Sequence of chain 1.A:
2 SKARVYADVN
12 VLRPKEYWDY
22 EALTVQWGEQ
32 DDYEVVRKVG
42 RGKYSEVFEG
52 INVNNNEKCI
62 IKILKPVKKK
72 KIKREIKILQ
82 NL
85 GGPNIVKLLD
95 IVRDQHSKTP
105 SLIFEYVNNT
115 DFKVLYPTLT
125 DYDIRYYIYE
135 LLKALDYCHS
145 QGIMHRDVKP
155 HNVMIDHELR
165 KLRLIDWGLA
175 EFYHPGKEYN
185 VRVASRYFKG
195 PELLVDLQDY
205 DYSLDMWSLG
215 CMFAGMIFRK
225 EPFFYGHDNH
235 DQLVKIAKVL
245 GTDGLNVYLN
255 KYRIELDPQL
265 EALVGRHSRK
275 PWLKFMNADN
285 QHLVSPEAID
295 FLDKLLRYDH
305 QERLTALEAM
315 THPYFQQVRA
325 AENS

A small-molecule ligand and the protein it binds are described below.
Small molecule (SMILES): Cc1c(Br)c(=O)oc2c(Br)c(O)ccc12

Binding-site contacts:
Ligand atom BR1 contacts residue VAL48 of chain 1.A at 3.9 Å.
Ligand atom BR1 contacts residue ASP170 of chain 1.A at 3.7 Å.
Ligand atom C1 contacts residue VAL90 of chain 1.A at 3.5 Å (hydrophobic).
Ligand atom C10 contacts residue ILE169 of chain 1.A at 4.0 Å (hydrophobic).
Ligand atom C2 contacts residue ILE169 of chain 1.A at 3.8 Å (hydrophobic).
Ligand atom O15 contacts residue MET158 of chain 1.A at 4.1 Å.
Ligand atom C6 contacts residue ILE169 of chain 1.A at 3.4 Å (hydrophobic).
Ligand atom C3 contacts residue ASP170 of chain 1.A at 3.5 Å.
Ligand atom C4 contacts residue ASP170 of chain 1.A at 4.0 Å.
Ligand atom O11 contacts residue GLU76 of chain 1.A at 4.0 Å.
Ligand atom O11 contacts residue ASP170 of chain 1.A at 3.2 Å (salt-bridge).
Ligand atom C5 contacts residue ILE169 of chain 1.A at 3.7 Å (hydrophobic).
Ligand atom C8 contacts residue ILE169 of chain 1.A at 3.6 Å (hydrophobic).
Ligand atom C13 contacts residue ILE61 of chain 1.A at 3.7 Å (hydrophobic).
Ligand atom C9 contacts residue VAL48 of chain 1.A at 4.1 Å (hydrophobic).
Ligand atom O11 contacts residue LYS63 of chain 1.A at 2.7 Å (salt-bridge).
Ligand atom BR2 contacts residue MET158 of chain 1.A at 3.6 Å.
Ligand atom C13 contacts residue VAL111 of chain 1.A at 3.8 Å (hydrophobic).
Ligand atom C9 contacts residue MET158 of chain 1.A at 3.9 Å (hydrophobic).
Ligand atom C3 contacts residue LYS63 of chain 1.A at 3.9 Å.
Ligand atom C3 contacts residue ILE169 of chain 1.A at 4.0 Å (hydrophobic).
Ligand atom BR1 contacts residue LYS63 of chain 1.A at 3.6 Å.
Ligand atom C8 contacts residue MET158 of chain 1.A at 4.1 Å (hydrophobic).
Ligand atom C2 contacts residue ASP170 of chain 1.A at 4.0 Å.
Ligand atom BR2 contacts residue ILE61 of chain 1.A at 3.7 Å.
Ligand atom C3 contacts residue PHE108 of chain 1.A at 3.8 Å (hydrophobic).
Ligand atom C1 contacts residue ILE169 of chain 1.A at 3.6 Å (hydrophobic).
Ligand atom C8 contacts residue VAL48 of chain 1.A at 3.6 Å (hydrophobic).
Ligand atom O11 contacts residue PHE108 of chain 1.A at 3.9 Å.
Ligand atom C4 contacts residue ILE169 of chain 1.A at 3.8 Å (hydrophobic).
Ligand atom C2 contacts residue VAL90 of chain 1.A at 4.0 Å (hydrophobic).
Ligand atom C5 contacts residue ILE61 of chain 1.A at 4.0 Å (hydrophobic).
Ligand atom O15 contacts residue VAL48 of chain 1.A at 3.7 Å.
Ligand atom C1 contacts residue PHE108 of chain 1.A at 3.8 Å (hydrophobic).
Ligand atom BR2 contacts residue VAL111 of chain 1.A at 3.7 Å.
Ligand atom O7 contacts residue ILE169 of chain 1.A at 3.2 Å.
Ligand atom O7 contacts residue VAL48 of chain 1.A at 3.7 Å.
Ligand atom C10 contacts residue ILE61 of chain 1.A at 3.9 Å (hydrophobic).
Ligand atom C13 contacts residue VAL90 of chain 1.A at 4.1 Å (hydrophobic).
Ligand atom C2 contacts residue PHE108 of chain 1.A at 3.4 Å (hydrophobic).